This protein binds this small molecule.
Small molecule (SMILES): CC(=O)N[C@@H]1[C@@H](O)[C@H](O)[C@@H](CO)O[C@H]1O

Sequence of chain 1.H:
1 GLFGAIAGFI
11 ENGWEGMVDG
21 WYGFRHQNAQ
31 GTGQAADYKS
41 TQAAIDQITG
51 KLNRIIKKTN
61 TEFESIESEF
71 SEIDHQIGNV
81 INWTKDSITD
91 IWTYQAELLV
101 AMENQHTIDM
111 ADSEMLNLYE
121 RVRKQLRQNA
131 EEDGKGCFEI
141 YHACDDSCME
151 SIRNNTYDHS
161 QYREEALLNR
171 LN

Binding-site contacts:
Ligand atom C8 contacts residue ASN30 of chain 1.G at 3.6 Å.
Ligand atom O7 contacts residue ASN30 of chain 1.G at 4.0 Å.
Ligand atom O6 contacts residue THR313 of chain 1.G at 4.1 Å.
Ligand atom C7 contacts residue ASN30 of chain 1.G at 3.2 Å.
Ligand atom O5 contacts residue THR313 of chain 1.G at 3.7 Å.
Ligand atom N2 contacts residue ASN30 of chain 1.G at 2.8 Å (h-bond).
Ligand atom C5 contacts residue ASN30 of chain 1.G at 3.7 Å.
Ligand atom O6 contacts residue LEU52 of chain 1.H at 3.8 Å.
Ligand atom C1 contacts residue THR313 of chain 1.G at 3.8 Å.
Ligand atom C4 contacts residue ASN30 of chain 1.G at 4.2 Å.
Ligand atom C3 contacts residue ASN30 of chain 1.G at 3.8 Å.
Ligand atom C1 contacts residue ASN30 of chain 1.G at 1.4 Å.
Ligand atom C2 contacts residue ASN30 of chain 1.G at 2.5 Å.
Ligand atom O5 contacts residue ASN30 of chain 1.G at 2.3 Å (h-bond).

Sequence of chain 1.G:
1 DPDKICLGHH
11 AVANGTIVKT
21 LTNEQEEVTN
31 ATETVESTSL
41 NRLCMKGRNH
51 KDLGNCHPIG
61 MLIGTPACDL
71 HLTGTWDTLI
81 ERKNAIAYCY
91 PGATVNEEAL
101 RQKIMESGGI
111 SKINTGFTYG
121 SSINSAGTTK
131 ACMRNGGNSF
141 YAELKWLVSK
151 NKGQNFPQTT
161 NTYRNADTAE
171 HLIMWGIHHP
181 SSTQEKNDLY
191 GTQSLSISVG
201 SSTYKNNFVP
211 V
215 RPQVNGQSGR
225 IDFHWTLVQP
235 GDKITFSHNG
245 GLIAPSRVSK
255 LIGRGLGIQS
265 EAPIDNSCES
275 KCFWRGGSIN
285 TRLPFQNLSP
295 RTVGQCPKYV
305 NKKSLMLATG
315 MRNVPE